Sequence of chain 1.C:
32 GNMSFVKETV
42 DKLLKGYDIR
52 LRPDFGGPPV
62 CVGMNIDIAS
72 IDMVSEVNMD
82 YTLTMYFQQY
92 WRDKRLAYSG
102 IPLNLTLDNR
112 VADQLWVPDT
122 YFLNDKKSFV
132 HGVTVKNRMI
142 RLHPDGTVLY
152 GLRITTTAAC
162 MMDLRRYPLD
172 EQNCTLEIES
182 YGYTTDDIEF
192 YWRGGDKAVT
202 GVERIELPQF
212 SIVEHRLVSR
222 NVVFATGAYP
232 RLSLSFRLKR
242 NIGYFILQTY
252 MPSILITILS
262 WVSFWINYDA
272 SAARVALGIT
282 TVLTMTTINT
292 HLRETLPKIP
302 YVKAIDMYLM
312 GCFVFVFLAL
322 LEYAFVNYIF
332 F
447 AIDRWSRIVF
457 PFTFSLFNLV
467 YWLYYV

The protein below binds the small molecule below.
Small molecule (SMILES): NCCc1c[nH]cn1

Sequence of chain 1.D:
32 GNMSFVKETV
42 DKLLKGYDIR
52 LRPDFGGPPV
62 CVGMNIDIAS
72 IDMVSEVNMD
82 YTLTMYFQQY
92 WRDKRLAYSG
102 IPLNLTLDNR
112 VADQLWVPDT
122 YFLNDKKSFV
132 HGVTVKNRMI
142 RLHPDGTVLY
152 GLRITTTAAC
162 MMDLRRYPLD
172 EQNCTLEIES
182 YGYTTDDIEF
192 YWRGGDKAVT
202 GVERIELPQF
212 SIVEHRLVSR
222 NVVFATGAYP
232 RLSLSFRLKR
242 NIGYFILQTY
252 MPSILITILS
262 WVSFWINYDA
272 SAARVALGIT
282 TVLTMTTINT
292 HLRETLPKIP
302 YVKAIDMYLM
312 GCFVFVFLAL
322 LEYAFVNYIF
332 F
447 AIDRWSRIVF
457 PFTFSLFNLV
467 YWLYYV

Binding-site contacts:
Ligand atom CE1 contacts residue GLN89 of chain 1.C at 3.1 Å.
Ligand atom CA contacts residue GLU180 of chain 1.D at 4.1 Å.
Ligand atom CD2 contacts residue ASP68 of chain 1.C at 3.5 Å.
Ligand atom CB contacts residue TYR122 of chain 1.D at 4.1 Å (hydrophobic).
Ligand atom ND1 contacts residue THR227 of chain 1.D at 3.1 Å (h-bond).
Ligand atom N contacts residue TYR230 of chain 1.D at 4.4 Å.
Ligand atom NE2 contacts residue GLN89 of chain 1.C at 3.2 Å (h-bond).
Ligand atom NE2 contacts residue TYR87 of chain 1.C at 4.5 Å.
Ligand atom CA contacts residue TYR122 of chain 1.D at 4.2 Å (hydrophobic).
Ligand atom CB contacts residue PHE225 of chain 1.D at 4.2 Å (hydrophobic).
Ligand atom CG contacts residue THR227 of chain 1.D at 4.5 Å.
Ligand atom N contacts residue TYR182 of chain 1.D at 3.5 Å (h-bond).
Ligand atom CA contacts residue TYR230 of chain 1.D at 4.0 Å (hydrophobic).
Ligand atom ND1 contacts residue TYR230 of chain 1.D at 4.5 Å.
Ligand atom ND1 contacts residue GLN89 of chain 1.C at 3.8 Å.
Ligand atom CB contacts residue TYR87 of chain 1.C at 3.7 Å (hydrophobic).
Ligand atom CE1 contacts residue PHE225 of chain 1.D at 3.8 Å (hydrophobic).
Ligand atom N contacts residue SER181 of chain 1.D at 3.6 Å.
Ligand atom ND1 contacts residue PHE225 of chain 1.D at 3.7 Å.
Ligand atom CD2 contacts residue PHE225 of chain 1.D at 4.2 Å (hydrophobic).
Ligand atom CB contacts residue GLU180 of chain 1.D at 4.5 Å.
Ligand atom CG contacts residue TYR87 of chain 1.C at 4.2 Å (hydrophobic).
Ligand atom CA contacts residue PHE225 of chain 1.D at 4.5 Å (hydrophobic).
Ligand atom CD2 contacts residue TYR87 of chain 1.C at 3.7 Å (hydrophobic).
Ligand atom N contacts residue GLU180 of chain 1.D at 3.2 Å (salt-bridge).
Ligand atom CA contacts residue TYR182 of chain 1.D at 3.8 Å (hydrophobic).
Ligand atom NE2 contacts residue PHE225 of chain 1.D at 4.3 Å.
Ligand atom NE2 contacts residue ASP68 of chain 1.C at 3.7 Å.
Ligand atom CG contacts residue PHE225 of chain 1.D at 4.0 Å (hydrophobic).
Ligand atom CG contacts residue GLN89 of chain 1.C at 4.2 Å.
Ligand atom N contacts residue TYR122 of chain 1.D at 3.1 Å (h-bond).
Ligand atom CE1 contacts residue THR227 of chain 1.D at 3.5 Å.
Ligand atom CD2 contacts residue GLN89 of chain 1.C at 3.9 Å.